Binding-site contacts:
Ligand atom C2 contacts residue ASN709 of chain 1.C at 2.5 Å.
Ligand atom C1 contacts residue ASN709 of chain 1.C at 1.4 Å.
Ligand atom C8 contacts residue ASN709 of chain 1.C at 3.4 Å.
Ligand atom C3 contacts residue ASN709 of chain 1.C at 3.8 Å.
Ligand atom O7 contacts residue ILE1130 of chain 1.C at 4.3 Å.
Ligand atom N2 contacts residue ASN709 of chain 1.C at 2.9 Å (h-bond).
Ligand atom O7 contacts residue GLY1131 of chain 1.C at 3.8 Å.
Ligand atom O7 contacts residue ASN709 of chain 1.C at 4.4 Å.
Ligand atom C4 contacts residue ASN709 of chain 1.C at 4.2 Å.
Ligand atom O5 contacts residue ASN709 of chain 1.C at 2.4 Å (h-bond).
Ligand atom C5 contacts residue ASN709 of chain 1.C at 3.7 Å.
Ligand atom C7 contacts residue ASN709 of chain 1.C at 3.4 Å.

This small molecule binds to this protein.
Small molecule (SMILES): CC(=O)N[C@@H]1[C@@H](O)[C@H](O)[C@@H](CO)O[C@H]1O

Sequence of chain 1.C:
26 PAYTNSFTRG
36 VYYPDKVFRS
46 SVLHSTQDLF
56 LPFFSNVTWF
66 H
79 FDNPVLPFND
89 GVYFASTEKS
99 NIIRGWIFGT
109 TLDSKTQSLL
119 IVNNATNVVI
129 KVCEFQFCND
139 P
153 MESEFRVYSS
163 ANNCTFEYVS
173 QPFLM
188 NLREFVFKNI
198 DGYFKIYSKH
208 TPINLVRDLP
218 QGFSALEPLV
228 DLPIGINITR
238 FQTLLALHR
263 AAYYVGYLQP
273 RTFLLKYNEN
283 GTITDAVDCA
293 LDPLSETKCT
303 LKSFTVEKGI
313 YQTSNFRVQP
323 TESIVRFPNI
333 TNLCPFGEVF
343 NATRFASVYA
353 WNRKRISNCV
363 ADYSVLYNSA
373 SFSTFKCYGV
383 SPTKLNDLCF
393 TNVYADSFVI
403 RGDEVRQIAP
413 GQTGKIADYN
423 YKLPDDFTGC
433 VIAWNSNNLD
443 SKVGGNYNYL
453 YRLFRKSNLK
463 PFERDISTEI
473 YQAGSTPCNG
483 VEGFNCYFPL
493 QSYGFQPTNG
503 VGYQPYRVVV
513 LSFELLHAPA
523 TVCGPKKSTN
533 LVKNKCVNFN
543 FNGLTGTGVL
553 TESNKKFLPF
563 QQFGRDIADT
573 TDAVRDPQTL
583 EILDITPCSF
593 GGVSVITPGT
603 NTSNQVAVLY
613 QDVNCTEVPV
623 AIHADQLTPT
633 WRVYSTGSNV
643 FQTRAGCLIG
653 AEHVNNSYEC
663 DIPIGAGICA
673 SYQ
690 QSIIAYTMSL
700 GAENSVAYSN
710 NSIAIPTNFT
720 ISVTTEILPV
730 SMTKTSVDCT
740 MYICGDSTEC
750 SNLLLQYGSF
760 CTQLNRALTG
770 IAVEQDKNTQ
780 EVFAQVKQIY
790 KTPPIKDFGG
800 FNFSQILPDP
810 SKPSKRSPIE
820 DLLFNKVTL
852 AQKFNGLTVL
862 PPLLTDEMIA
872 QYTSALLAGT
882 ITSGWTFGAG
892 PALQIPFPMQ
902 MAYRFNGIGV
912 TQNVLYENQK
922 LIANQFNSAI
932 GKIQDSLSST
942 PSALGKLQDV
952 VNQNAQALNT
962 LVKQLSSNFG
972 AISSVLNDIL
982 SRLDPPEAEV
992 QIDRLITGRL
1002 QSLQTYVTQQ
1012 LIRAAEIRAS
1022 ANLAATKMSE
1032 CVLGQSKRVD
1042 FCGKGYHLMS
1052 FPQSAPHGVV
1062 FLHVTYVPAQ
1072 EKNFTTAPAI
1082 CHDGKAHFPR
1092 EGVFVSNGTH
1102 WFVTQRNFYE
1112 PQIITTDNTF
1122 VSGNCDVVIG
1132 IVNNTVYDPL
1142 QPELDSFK